A protein and the small-molecule ligand that binds it are described below.
Small molecule (SMILES): CC(=O)N[C@H]1[C@H](O[C@H]2[C@H](O)[C@@H](NC(C)=O)CO[C@@H]2CO)O[C@H](CO)[C@@H](O[C@@H]2O[C@H](CO)[C@@H](O)[C@H](O)[C@@H]2O)[C@@H]1O

Binding-site contacts:
Ligand atom C6 contacts residue PRO634 of chain 1.A at 4.1 Å (hydrophobic).
Ligand atom C2 contacts residue ARG632 of chain 1.A at 4.2 Å.
Ligand atom C5 contacts residue ASN545 of chain 1.A at 3.7 Å.
Ligand atom O3 contacts residue PRO634 of chain 1.A at 3.1 Å.
Ligand atom O5 contacts residue ASN545 of chain 1.A at 2.4 Å (h-bond).
Ligand atom C4 contacts residue THR631 of chain 1.A at 3.5 Å.
Ligand atom O5 contacts residue ARG632 of chain 1.A at 3.9 Å.
Ligand atom C1 contacts residue ASN545 of chain 1.A at 1.5 Å.
Ligand atom O7 contacts residue PRO634 of chain 1.A at 3.1 Å.
Ligand atom N2 contacts residue PRO634 of chain 1.A at 3.8 Å.
Ligand atom C2 contacts residue ASN545 of chain 1.A at 2.6 Å.
Ligand atom C3 contacts residue THR631 of chain 1.A at 3.6 Å.
Ligand atom C8 contacts residue GLU608 of chain 1.A at 3.5 Å.
Ligand atom O7 contacts residue ASN633 of chain 1.A at 3.7 Å.
Ligand atom O2 contacts residue SER630 of chain 1.A at 4.1 Å.
Ligand atom C2 contacts residue PRO634 of chain 1.A at 3.8 Å (hydrophobic).
Ligand atom C6 contacts residue ARG632 of chain 1.A at 4.2 Å.
Ligand atom C5 contacts residue THR631 of chain 1.A at 3.4 Å.
Ligand atom C7 contacts residue PRO634 of chain 1.A at 3.6 Å (hydrophobic).
Ligand atom C1 contacts residue ASN521 of chain 1.A at 3.8 Å.
Ligand atom C6 contacts residue THR631 of chain 1.A at 4.1 Å.
Ligand atom O6 contacts residue PRO634 of chain 1.A at 4.0 Å.
Ligand atom C6 contacts residue SER630 of chain 1.A at 3.4 Å.
Ligand atom C6 contacts residue ASN633 of chain 1.A at 4.0 Å.
Ligand atom C1 contacts residue ARG632 of chain 1.A at 4.1 Å.
Ligand atom O4 contacts residue THR631 of chain 1.A at 3.0 Å (h-bond).
Ligand atom O7 contacts residue ASN545 of chain 1.A at 3.5 Å (h-bond).
Ligand atom C8 contacts residue THR569 of chain 1.A at 4.0 Å.
Ligand atom C5 contacts residue ARG632 of chain 1.A at 4.1 Å.
Ligand atom N2 contacts residue ASN545 of chain 1.A at 2.9 Å (h-bond).
Ligand atom O2 contacts residue THR631 of chain 1.A at 3.6 Å.
Ligand atom C4 contacts residue ARG632 of chain 1.A at 3.6 Å.
Ligand atom C3 contacts residue PRO634 of chain 1.A at 4.1 Å (hydrophobic).
Ligand atom C8 contacts residue HIS610 of chain 1.A at 3.5 Å.
Ligand atom C3 contacts residue ASN545 of chain 1.A at 3.9 Å.
Ligand atom O6 contacts residue ARG632 of chain 1.A at 3.1 Å (salt-bridge).
Ligand atom C7 contacts residue GLU608 of chain 1.A at 4.2 Å.
Ligand atom O5 contacts residue ASN521 of chain 1.A at 3.9 Å.
Ligand atom O7 contacts residue ASN521 of chain 1.A at 4.0 Å.
Ligand atom C7 contacts residue ASN545 of chain 1.A at 3.3 Å.

Sequence of chain 1.A:
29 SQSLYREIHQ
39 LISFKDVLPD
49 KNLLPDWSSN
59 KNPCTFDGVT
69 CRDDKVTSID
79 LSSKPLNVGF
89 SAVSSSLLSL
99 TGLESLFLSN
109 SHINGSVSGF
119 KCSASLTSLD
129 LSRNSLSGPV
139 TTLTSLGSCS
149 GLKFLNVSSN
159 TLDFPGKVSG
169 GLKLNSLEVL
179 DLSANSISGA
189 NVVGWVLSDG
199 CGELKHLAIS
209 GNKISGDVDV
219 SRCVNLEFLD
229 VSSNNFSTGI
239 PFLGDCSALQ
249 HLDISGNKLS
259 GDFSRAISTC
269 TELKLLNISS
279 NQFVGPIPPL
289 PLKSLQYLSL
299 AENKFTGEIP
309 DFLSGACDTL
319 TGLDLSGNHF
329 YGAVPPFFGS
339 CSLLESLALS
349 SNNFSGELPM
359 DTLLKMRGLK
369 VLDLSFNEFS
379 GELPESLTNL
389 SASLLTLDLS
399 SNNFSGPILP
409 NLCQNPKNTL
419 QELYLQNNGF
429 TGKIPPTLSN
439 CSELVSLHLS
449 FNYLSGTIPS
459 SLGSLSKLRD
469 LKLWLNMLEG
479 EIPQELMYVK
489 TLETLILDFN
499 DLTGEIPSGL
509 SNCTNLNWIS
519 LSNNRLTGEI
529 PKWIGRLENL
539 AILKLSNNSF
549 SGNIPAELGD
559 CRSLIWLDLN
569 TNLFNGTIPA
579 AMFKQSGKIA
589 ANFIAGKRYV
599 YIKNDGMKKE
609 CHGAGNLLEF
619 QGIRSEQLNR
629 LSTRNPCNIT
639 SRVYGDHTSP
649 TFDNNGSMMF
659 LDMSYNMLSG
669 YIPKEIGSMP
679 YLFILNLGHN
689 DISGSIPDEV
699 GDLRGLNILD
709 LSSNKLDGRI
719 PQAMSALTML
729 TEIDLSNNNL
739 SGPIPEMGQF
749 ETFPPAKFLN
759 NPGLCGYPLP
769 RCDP